This protein binds this small molecule.
Small molecule (SMILES): CC(=O)N[C@H]1[C@H]([C@H](O)[C@H](O)CO)O[C@@](O[C@H]2[C@@H](O)[C@@H](CO)O[C@@H](O[C@H]3[C@H](O)[C@@H](O)[C@H](O)O[C@@H]3CO)[C@@H]2O)(C(=O)O)C[C@@H]1O

Sequence of chain 6.F:
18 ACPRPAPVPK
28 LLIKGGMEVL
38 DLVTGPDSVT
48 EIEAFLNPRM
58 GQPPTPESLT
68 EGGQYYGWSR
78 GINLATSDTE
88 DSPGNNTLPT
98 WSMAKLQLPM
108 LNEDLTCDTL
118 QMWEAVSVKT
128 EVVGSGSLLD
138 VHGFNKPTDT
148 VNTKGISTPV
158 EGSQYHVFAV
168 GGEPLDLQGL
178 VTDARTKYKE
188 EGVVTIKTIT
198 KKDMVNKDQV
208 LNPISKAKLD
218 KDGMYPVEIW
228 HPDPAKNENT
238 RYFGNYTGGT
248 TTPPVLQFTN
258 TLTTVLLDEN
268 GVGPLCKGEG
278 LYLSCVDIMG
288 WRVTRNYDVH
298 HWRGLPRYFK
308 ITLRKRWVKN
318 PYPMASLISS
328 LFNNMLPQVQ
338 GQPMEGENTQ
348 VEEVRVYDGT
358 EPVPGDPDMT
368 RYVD

Sequence of chain 5.F:
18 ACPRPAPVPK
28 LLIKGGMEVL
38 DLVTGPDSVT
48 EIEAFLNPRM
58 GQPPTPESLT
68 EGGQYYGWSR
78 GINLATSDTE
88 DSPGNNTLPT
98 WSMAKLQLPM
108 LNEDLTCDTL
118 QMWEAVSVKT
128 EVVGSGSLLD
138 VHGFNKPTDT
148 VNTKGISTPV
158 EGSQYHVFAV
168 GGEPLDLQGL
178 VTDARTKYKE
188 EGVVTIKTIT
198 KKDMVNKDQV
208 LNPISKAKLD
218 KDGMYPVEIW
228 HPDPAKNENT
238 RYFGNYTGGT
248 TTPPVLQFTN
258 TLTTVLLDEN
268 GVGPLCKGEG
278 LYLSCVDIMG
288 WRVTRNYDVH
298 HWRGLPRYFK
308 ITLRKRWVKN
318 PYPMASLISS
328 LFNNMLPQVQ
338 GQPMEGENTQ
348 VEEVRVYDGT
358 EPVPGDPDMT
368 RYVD

Binding-site contacts:
Ligand atom C4 contacts residue VAL296 of chain 6.F at 4.3 Å (hydrophobic).
Ligand atom O1A contacts residue ARG77 of chain 6.F at 3.0 Å (salt-bridge).
Ligand atom O10 contacts residue THR291 of chain 6.F at 3.7 Å.
Ligand atom O4 contacts residue THR291 of chain 6.F at 3.3 Å.
Ligand atom C6 contacts residue TYR72 of chain 6.F at 3.6 Å (hydrophobic).
Ligand atom O4 contacts residue ASN80 of chain 6.F at 4.2 Å.
Ligand atom C3 contacts residue GLY78 of chain 6.F at 4.2 Å.
Ligand atom C4 contacts residue HIS298 of chain 6.F at 4.1 Å.
Ligand atom C3 contacts residue VAL296 of chain 6.F at 3.5 Å (hydrophobic).
Ligand atom O4 contacts residue VAL296 of chain 6.F at 3.8 Å.
Ligand atom C3 contacts residue HIS298 of chain 6.F at 4.1 Å.
Ligand atom O3 contacts residue ASN80 of chain 6.F at 4.0 Å.
Ligand atom C6 contacts residue THR94 of chain 6.F at 4.2 Å.
Ligand atom O4 contacts residue TYR72 of chain 6.F at 4.3 Å.
Ligand atom O1B contacts residue TYR72 of chain 6.F at 4.1 Å.
Ligand atom O3 contacts residue GLY78 of chain 6.F at 3.7 Å.
Ligand atom C3 contacts residue ARG77 of chain 6.F at 3.9 Å.
Ligand atom C7 contacts residue TYR72 of chain 6.F at 4.2 Å (hydrophobic).
Ligand atom C6 contacts residue ASN93 of chain 6.F at 3.1 Å.
Ligand atom C5 contacts residue TYR72 of chain 6.F at 3.6 Å (hydrophobic).
Ligand atom N5 contacts residue TYR72 of chain 6.F at 3.1 Å (h-bond).
Ligand atom O8 contacts residue ARG77 of chain 6.F at 3.9 Å.
Ligand atom C10 contacts residue TYR72 of chain 6.F at 4.1 Å (hydrophobic).
Ligand atom C1 contacts residue TYR72 of chain 6.F at 3.8 Å (hydrophobic).
Ligand atom O1A contacts residue TYR72 of chain 6.F at 3.2 Å.
Ligand atom C2 contacts residue GLY78 of chain 6.F at 4.2 Å.
Ligand atom O1A contacts residue GLY78 of chain 6.F at 3.7 Å.
Ligand atom O10 contacts residue ASN293 of chain 6.F at 3.5 Å (h-bond).
Ligand atom O4 contacts residue HIS298 of chain 6.F at 3.1 Å (h-bond).
Ligand atom C1 contacts residue ARG77 of chain 6.F at 3.5 Å.
Ligand atom C4 contacts residue TYR72 of chain 6.F at 3.5 Å (hydrophobic).
Ligand atom O8 contacts residue TYR72 of chain 6.F at 4.2 Å.
Ligand atom O1B contacts residue ARG77 of chain 6.F at 2.9 Å (salt-bridge).
Ligand atom O4 contacts residue ILE79 of chain 6.F at 3.5 Å (h-bond).
Ligand atom O6 contacts residue ASN93 of chain 6.F at 2.9 Å (h-bond).
Ligand atom C4 contacts residue GLY78 of chain 6.F at 3.4 Å.
Ligand atom C3 contacts residue GLY78 of chain 6.F at 4.0 Å.
Ligand atom C5 contacts residue ASN93 of chain 6.F at 4.2 Å.
Ligand atom O4 contacts residue GLY78 of chain 6.F at 3.1 Å.
Ligand atom C11 contacts residue ASP85 of chain 5.F at 3.7 Å.